Binding-site contacts:
Ligand atom N8 contacts residue OXY1 of chain 1.D at 3.4 Å (h-bond).
Ligand atom C5 contacts residue PHE178 of chain 1.A at 3.3 Å (hydrophobic).
Ligand atom C6 contacts residue OXY1 of chain 1.D at 3.4 Å.
Ligand atom C2 contacts residue ARG195 of chain 1.A at 3.5 Å.
Ligand atom C4 contacts residue OXY1 of chain 1.D at 2.9 Å.
Ligand atom O6 contacts residue PHE178 of chain 1.A at 3.7 Å.
Ligand atom O2 contacts residue SER242 of chain 1.A at 3.4 Å.
Ligand atom C5 contacts residue OXY1 of chain 1.D at 2.9 Å.
Ligand atom N9 contacts residue ASN270 of chain 1.A at 3.8 Å.
Ligand atom O6 contacts residue VAL64 of chain 1.B at 3.9 Å.
Ligand atom O6 contacts residue GLN244 of chain 1.A at 3.1 Å (h-bond).
Ligand atom O6 contacts residue TYR5 of chain 1.B at 3.8 Å.
Ligand atom N7 contacts residue THR67 of chain 1.B at 2.9 Å (h-bond).
Ligand atom N8 contacts residue PHE178 of chain 1.A at 3.6 Å.
Ligand atom N7 contacts residue ALA66 of chain 1.B at 3.6 Å.
Ligand atom C4 contacts residue PHE178 of chain 1.A at 3.3 Å (hydrophobic).
Ligand atom N1 contacts residue GLN244 of chain 1.A at 2.9 Å (h-bond).
Ligand atom O2 contacts residue ARG195 of chain 1.A at 2.8 Å (salt-bridge).
Ligand atom N7 contacts residue OXY1 of chain 1.D at 3.2 Å (h-bond).
Ligand atom N1 contacts residue OXY1 of chain 1.D at 3.8 Å.
Ligand atom N9 contacts residue PHE178 of chain 1.A at 3.5 Å.
Ligand atom O2 contacts residue GLN244 of chain 1.A at 3.7 Å.
Ligand atom N9 contacts residue OXY1 of chain 1.D at 3.3 Å (h-bond).
Ligand atom C2 contacts residue GLN244 of chain 1.A at 3.7 Å.
Ligand atom O6 contacts residue THR67 of chain 1.B at 3.8 Å.
Ligand atom C6 contacts residue GLN244 of chain 1.A at 3.8 Å.
Ligand atom N3 contacts residue PHE178 of chain 1.A at 3.8 Å.
Ligand atom O2 contacts residue ILE243 of chain 1.A at 2.8 Å (h-bond).
Ligand atom C2 contacts residue OXY1 of chain 1.D at 3.9 Å.
Ligand atom N8 contacts residue THR67 of chain 1.B at 3.4 Å (h-bond).
Ligand atom N8 contacts residue LEU189 of chain 1.A at 3.7 Å.
Ligand atom C2 contacts residue PHE178 of chain 1.A at 3.6 Å (hydrophobic).
Ligand atom C6 contacts residue PHE178 of chain 1.A at 3.4 Å (hydrophobic).
Ligand atom N7 contacts residue PHE178 of chain 1.A at 3.6 Å.
Ligand atom N3 contacts residue ARG195 of chain 1.A at 3.1 Å (salt-bridge).
Ligand atom N3 contacts residue ASN270 of chain 1.A at 3.4 Å (h-bond).
Ligand atom N8 contacts residue ASP68 of chain 1.B at 3.9 Å.
Ligand atom C4 contacts residue ASN270 of chain 1.A at 3.7 Å.
Ligand atom N1 contacts residue PHE178 of chain 1.A at 3.5 Å.
Ligand atom N3 contacts residue OXY1 of chain 1.D at 3.5 Å (h-bond).

Sequence of chain 1.B:
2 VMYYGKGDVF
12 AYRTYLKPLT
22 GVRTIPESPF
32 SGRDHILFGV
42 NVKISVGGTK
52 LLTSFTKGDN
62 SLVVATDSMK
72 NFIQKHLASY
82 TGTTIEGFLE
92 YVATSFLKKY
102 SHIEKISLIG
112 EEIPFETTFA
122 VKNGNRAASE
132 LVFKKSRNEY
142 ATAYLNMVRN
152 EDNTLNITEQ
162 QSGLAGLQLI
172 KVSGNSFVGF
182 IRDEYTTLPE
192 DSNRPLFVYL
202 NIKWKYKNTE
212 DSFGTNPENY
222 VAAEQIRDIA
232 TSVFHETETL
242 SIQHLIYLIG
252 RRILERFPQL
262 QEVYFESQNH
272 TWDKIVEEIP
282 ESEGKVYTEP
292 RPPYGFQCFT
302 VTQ

Sequence of chain 1.A:
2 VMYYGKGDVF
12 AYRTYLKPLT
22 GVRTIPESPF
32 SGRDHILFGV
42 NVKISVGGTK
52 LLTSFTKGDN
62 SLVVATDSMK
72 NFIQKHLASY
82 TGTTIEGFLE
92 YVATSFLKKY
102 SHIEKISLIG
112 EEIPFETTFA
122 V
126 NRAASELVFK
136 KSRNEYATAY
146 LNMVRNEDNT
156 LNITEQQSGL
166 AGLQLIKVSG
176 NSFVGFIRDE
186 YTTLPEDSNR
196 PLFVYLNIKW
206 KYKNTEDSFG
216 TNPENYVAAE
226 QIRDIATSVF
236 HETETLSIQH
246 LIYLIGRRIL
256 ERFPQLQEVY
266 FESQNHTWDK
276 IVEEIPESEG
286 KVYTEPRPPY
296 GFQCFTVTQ

The small molecule below binds the protein below.
Small molecule (SMILES): O=c1[nH]c(=O)c2nn[nH]c2[nH]1